This protein binds this small molecule.
Small molecule (SMILES): CC(=O)N[C@@H]1[C@@H](O)[C@H](O)[C@@H](CO)O[C@H]1O

Sequence of chain 1.B:
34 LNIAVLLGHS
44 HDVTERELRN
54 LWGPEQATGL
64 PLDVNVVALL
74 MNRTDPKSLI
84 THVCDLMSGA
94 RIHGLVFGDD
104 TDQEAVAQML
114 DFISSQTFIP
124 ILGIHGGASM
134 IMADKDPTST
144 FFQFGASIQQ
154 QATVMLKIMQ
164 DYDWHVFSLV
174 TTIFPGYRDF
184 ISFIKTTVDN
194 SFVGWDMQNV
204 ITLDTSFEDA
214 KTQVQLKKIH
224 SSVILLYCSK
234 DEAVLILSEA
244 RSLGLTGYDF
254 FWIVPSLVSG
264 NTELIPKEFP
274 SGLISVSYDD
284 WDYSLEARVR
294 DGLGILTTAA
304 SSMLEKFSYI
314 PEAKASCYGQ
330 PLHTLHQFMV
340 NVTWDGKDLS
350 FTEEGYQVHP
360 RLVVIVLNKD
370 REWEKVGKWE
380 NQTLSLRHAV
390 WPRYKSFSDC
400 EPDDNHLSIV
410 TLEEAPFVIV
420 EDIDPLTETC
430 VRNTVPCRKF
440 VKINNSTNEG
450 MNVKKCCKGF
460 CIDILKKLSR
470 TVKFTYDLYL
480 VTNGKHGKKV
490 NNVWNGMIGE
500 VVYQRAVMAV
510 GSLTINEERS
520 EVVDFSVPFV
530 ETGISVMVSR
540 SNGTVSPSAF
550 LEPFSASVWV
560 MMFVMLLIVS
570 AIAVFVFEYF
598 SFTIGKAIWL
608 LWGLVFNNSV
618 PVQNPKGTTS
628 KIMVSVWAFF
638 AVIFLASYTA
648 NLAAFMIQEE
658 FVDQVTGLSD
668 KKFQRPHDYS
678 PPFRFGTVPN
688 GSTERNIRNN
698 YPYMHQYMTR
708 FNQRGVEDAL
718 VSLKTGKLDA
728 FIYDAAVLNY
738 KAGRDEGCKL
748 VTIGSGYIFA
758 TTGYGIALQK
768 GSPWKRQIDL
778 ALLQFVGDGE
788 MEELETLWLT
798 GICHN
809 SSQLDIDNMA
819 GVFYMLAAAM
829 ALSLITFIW

Binding-site contacts:
Ligand atom C1 contacts residue ASN443 of chain 1.B at 1.4 Å.
Ligand atom C3 contacts residue ASN443 of chain 1.B at 3.8 Å.
Ligand atom O7 contacts residue ASN444 of chain 1.B at 4.2 Å.
Ligand atom O5 contacts residue ILE442 of chain 1.B at 3.1 Å (h-bond).
Ligand atom N2 contacts residue ASN443 of chain 1.B at 2.9 Å (h-bond).
Ligand atom C5 contacts residue ILE442 of chain 1.B at 4.3 Å (hydrophobic).
Ligand atom O7 contacts residue ASN443 of chain 1.B at 2.9 Å (h-bond).
Ligand atom C5 contacts residue ASN443 of chain 1.B at 3.7 Å.
Ligand atom C4 contacts residue ASN443 of chain 1.B at 4.2 Å.
Ligand atom C2 contacts residue ASN443 of chain 1.B at 2.5 Å.
Ligand atom C7 contacts residue ASN443 of chain 1.B at 3.2 Å.
Ligand atom C2 contacts residue ILE442 of chain 1.B at 4.4 Å (hydrophobic).
Ligand atom O5 contacts residue ASN443 of chain 1.B at 2.4 Å (h-bond).
Ligand atom C1 contacts residue ILE442 of chain 1.B at 3.6 Å (hydrophobic).